A protein and the small-molecule ligand that binds it are described below.
Small molecule (SMILES): Nc1ccn([C@@H]2O[C@H](CO[P](=O)(O)O[C@H]3[C@@H](O)[C@H](n4cnc5c(N)ncnc54)O[C@@H]3CO[P](=O)(O)O[C@H]3[C@@H](O)[C@H](n4cnc5c(=O)nc(N)[nH]c54)O[C@@H]3CO[P](=O)(O)O[C@H]3[C@@H](O)[C@H](n4cnc5c(N)ncnc54)O[C@@H]3CO[P](=O)(O)O[C@H]3[C@@H](O)[C@H](n4cnc5c(N)ncnc54)O[C@@H]3CO[P](=O)(O)O[C@H]3[C@@H](O)[C@H](n4ccc(=O)[nH]c4=O)O[C@@H]3CO[P](=O)(O)O[C@H]3[C@@H](O)[C@H](n4ccc(N)nc4=O)O[C@@H]3CO[P](=O)(O)O[C@H]3[C@@H](O)[C@H](n4ccc(=O)[nH]c4=O)O[C@@H]3CO[P](=O)(O)O[C@H]3[C@@H](O)[C@H](n4cnc5c(=O)nc(N)[nH]c54)O[C@@H]3COPO)[C@@H](O)[C@H]2O)c(=O)n1

Sequence of chain 43.C:
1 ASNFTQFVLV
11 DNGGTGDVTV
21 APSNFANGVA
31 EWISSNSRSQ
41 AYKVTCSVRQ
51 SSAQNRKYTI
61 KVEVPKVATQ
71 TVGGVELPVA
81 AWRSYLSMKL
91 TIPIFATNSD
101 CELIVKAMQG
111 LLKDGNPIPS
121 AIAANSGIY

Sequence of chain 43.D:
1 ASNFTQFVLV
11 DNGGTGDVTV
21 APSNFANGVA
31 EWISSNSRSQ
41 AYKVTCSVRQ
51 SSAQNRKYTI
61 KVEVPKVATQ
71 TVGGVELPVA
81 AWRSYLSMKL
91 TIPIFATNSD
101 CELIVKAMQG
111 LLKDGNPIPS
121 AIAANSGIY

Binding-site contacts:
Ligand atom P contacts residue LYS89 of chain 43.D at 3.4 Å.
Ligand atom OP2 contacts residue LYS89 of chain 43.D at 3.4 Å (salt-bridge).
Ligand atom C5 contacts residue THR45 of chain 43.C at 3.2 Å.
Ligand atom C8 contacts residue TYR85 of chain 43.C at 3.7 Å (hydrophobic).
Ligand atom N6 contacts residue THR59 of chain 43.C at 2.9 Å (h-bond).
Ligand atom C2 contacts residue SER47 of chain 43.C at 3.2 Å.
Ligand atom OP1 contacts residue LYS89 of chain 43.D at 3.3 Å (salt-bridge).
Ligand atom P contacts residue SER51 of chain 43.D at 3.4 Å.
Ligand atom OP2 contacts residue LYS89 of chain 43.D at 3.5 Å (salt-bridge).
Ligand atom C6 contacts residue THR45 of chain 43.C at 3.5 Å.
Ligand atom O5' contacts residue ARG49 of chain 43.D at 3.6 Å (salt-bridge).
Ligand atom OP2 contacts residue LYS43 of chain 43.C at 3.0 Å (salt-bridge).
Ligand atom N7 contacts residue THR45 of chain 43.C at 2.5 Å (h-bond).
Ligand atom OP1 contacts residue ASN55 of chain 43.D at 3.4 Å (h-bond).
Ligand atom N6 contacts residue THR45 of chain 43.C at 2.9 Å (h-bond).
Ligand atom P contacts residue ARG49 of chain 43.D at 3.2 Å.
Ligand atom N1 contacts residue SER47 of chain 43.C at 2.8 Å (h-bond).
Ligand atom P contacts residue LYS57 of chain 43.D at 3.2 Å.
Ligand atom O3' contacts residue ARG49 of chain 43.D at 3.0 Å (salt-bridge).
Ligand atom C5' contacts residue ARG49 of chain 43.D at 3.1 Å.
Ligand atom N7 contacts residue LYS61 of chain 43.C at 3.5 Å.
Ligand atom N6 contacts residue THR91 of chain 43.D at 3.4 Å (h-bond).
Ligand atom O2' contacts residue GLU63 of chain 43.C at 3.6 Å.
Ligand atom C5' contacts residue TYR85 of chain 43.C at 3.7 Å (hydrophobic).
Ligand atom N7 contacts residue TYR85 of chain 43.C at 3.6 Å.
Ligand atom OP1 contacts residue ARG49 of chain 43.D at 2.5 Å (salt-bridge).
Ligand atom C5 contacts residue TYR85 of chain 43.C at 3.7 Å (hydrophobic).
Ligand atom OP2 contacts residue SER51 of chain 43.D at 3.5 Å (h-bond).
Ligand atom OP1 contacts residue SER51 of chain 43.D at 2.8 Å (h-bond).
Ligand atom OP2 contacts residue ASN55 of chain 43.D at 3.5 Å (h-bond).
Ligand atom OP2 contacts residue LYS57 of chain 43.D at 3.2 Å (salt-bridge).
Ligand atom OP2 contacts residue LYS57 of chain 43.D at 2.6 Å (salt-bridge).
Ligand atom OP2 contacts residue TYR85 of chain 43.C at 2.9 Å (h-bond).
Ligand atom C6 contacts residue TYR85 of chain 43.C at 3.7 Å (hydrophobic).
Ligand atom N1 contacts residue THR59 of chain 43.C at 3.5 Å.
Ligand atom C8 contacts residue THR45 of chain 43.C at 3.6 Å.
Ligand atom OP1 contacts residue LYS57 of chain 43.D at 2.8 Å.
Ligand atom O5' contacts residue LYS57 of chain 43.D at 3.1 Å (salt-bridge).
Ligand atom O3' contacts residue SER51 of chain 43.D at 3.4 Å.
Ligand atom OP1 contacts residue SER52 of chain 43.D at 2.9 Å (h-bond).